A protein and the small-molecule ligand that binds it are described below.
Small molecule (SMILES): NCCc1ccc(O)cc1

Sequence of chain 1.A:
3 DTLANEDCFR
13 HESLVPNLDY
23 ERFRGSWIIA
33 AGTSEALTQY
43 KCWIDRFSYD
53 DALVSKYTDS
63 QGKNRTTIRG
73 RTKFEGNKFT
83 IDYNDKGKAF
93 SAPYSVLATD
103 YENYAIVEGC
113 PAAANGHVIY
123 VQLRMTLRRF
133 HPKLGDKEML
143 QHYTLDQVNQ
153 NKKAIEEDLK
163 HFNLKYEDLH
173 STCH

Binding-site contacts:
Ligand atom N9 contacts residue SER57 of chain 1.A at 4.4 Å.
Ligand atom C5 contacts residue LEU39 of chain 1.A at 4.2 Å (hydrophobic).
Ligand atom C1 contacts residue PHE92 of chain 1.A at 4.4 Å (hydrophobic).
Ligand atom C4 contacts residue TRP45 of chain 1.A at 4.0 Å (hydrophobic).
Ligand atom C3 contacts residue TYR122 of chain 1.A at 3.6 Å (hydrophobic).
Ligand atom N9 contacts residue TYR122 of chain 1.A at 4.3 Å.
Ligand atom C3 contacts residue LEU39 of chain 1.A at 4.4 Å (hydrophobic).
Ligand atom C6 contacts residue LEU39 of chain 1.A at 3.6 Å (hydrophobic).
Ligand atom C7 contacts residue TYR122 of chain 1.A at 4.0 Å (hydrophobic).
Ligand atom N9 contacts residue TRP45 of chain 1.A at 4.1 Å.
Ligand atom N9 contacts residue ILE83 of chain 1.A at 3.5 Å.
Ligand atom C2 contacts residue TRP45 of chain 1.A at 3.5 Å (hydrophobic).
Ligand atom N9 contacts residue TYR85 of chain 1.A at 3.1 Å (h-bond).
Ligand atom C5 contacts residue TRP45 of chain 1.A at 3.5 Å (hydrophobic).
Ligand atom C6 contacts residue TYR122 of chain 1.A at 3.7 Å (hydrophobic).
Ligand atom C6 contacts residue ILE31 of chain 1.A at 3.7 Å (hydrophobic).
Ligand atom C7 contacts residue TRP45 of chain 1.A at 3.6 Å (hydrophobic).
Ligand atom C5 contacts residue ILE31 of chain 1.A at 4.1 Å (hydrophobic).
Ligand atom C8 contacts residue LEU39 of chain 1.A at 3.6 Å (hydrophobic).
Ligand atom C7 contacts residue ASP47 of chain 1.A at 3.2 Å.
Ligand atom C7 contacts residue ILE31 of chain 1.A at 3.8 Å (hydrophobic).
Ligand atom C3 contacts residue ILE31 of chain 1.A at 3.8 Å (hydrophobic).
Ligand atom N9 contacts residue ASP47 of chain 1.A at 2.7 Å (salt-bridge).
Ligand atom C2 contacts residue PHE92 of chain 1.A at 4.0 Å (hydrophobic).
Ligand atom C7 contacts residue TYR85 of chain 1.A at 4.1 Å (hydrophobic).
Ligand atom C4 contacts residue PHE92 of chain 1.A at 4.2 Å (hydrophobic).
Ligand atom O10 contacts residue ILE31 of chain 1.A at 3.7 Å.
Ligand atom C4 contacts residue TYR85 of chain 1.A at 4.4 Å (hydrophobic).
Ligand atom O10 contacts residue THR174 of chain 1.A at 4.4 Å.
Ligand atom C8 contacts residue ILE31 of chain 1.A at 3.9 Å (hydrophobic).
Ligand atom C2 contacts residue ILE31 of chain 1.A at 4.2 Å (hydrophobic).
Ligand atom O10 contacts residue LEU39 of chain 1.A at 3.6 Å.
Ligand atom C1 contacts residue TRP45 of chain 1.A at 4.2 Å (hydrophobic).
Ligand atom C1 contacts residue ILE31 of chain 1.A at 4.0 Å (hydrophobic).
Ligand atom C4 contacts residue TYR96 of chain 1.A at 3.7 Å (hydrophobic).